A protein and the small-molecule ligand that binds it are described below.
Small molecule (SMILES): CC(=O)N[C@@H]1[C@@H](O)[C@H](O)[C@@H](CO)O[C@H]1O

Sequence of chain 1.B:
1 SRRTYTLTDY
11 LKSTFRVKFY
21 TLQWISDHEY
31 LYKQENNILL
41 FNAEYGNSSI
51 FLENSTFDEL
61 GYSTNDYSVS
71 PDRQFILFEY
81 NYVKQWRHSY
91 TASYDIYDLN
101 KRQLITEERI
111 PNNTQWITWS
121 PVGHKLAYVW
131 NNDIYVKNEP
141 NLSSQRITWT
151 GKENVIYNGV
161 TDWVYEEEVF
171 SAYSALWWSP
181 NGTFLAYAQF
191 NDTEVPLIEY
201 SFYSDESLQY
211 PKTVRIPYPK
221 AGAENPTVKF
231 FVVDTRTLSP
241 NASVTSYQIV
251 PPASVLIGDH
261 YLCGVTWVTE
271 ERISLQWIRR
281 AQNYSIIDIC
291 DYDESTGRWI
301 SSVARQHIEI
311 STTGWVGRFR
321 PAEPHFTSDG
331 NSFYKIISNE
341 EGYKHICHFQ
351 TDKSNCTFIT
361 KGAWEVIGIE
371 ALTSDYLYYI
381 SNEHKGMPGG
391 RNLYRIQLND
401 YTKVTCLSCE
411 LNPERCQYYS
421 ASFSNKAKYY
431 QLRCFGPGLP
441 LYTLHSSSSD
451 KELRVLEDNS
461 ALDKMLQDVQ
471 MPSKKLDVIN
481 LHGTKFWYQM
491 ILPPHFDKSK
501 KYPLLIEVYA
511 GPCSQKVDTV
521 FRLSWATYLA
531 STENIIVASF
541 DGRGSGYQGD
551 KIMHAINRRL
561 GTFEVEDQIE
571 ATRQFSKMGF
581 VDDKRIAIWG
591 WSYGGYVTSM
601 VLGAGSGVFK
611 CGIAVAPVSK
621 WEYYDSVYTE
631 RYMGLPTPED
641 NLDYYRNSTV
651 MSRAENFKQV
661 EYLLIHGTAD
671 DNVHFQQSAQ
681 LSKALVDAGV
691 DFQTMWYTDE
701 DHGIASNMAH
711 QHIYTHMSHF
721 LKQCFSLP

Binding-site contacts:
Ligand atom C1 contacts residue ASN47 of chain 1.B at 1.4 Å.
Ligand atom O7 contacts residue ASN47 of chain 1.B at 3.0 Å (h-bond).
Ligand atom C8 contacts residue LEU40 of chain 1.B at 4.3 Å (hydrophobic).
Ligand atom C5 contacts residue ASN47 of chain 1.B at 3.7 Å.
Ligand atom C7 contacts residue SER48 of chain 1.B at 4.0 Å.
Ligand atom C4 contacts residue ASN47 of chain 1.B at 4.2 Å.
Ligand atom C8 contacts residue SER48 of chain 1.B at 4.2 Å.
Ligand atom C2 contacts residue ASN47 of chain 1.B at 2.4 Å.
Ligand atom O6 contacts residue TYR45 of chain 1.B at 4.3 Å.
Ligand atom C8 contacts residue SER49 of chain 1.B at 3.1 Å.
Ligand atom O7 contacts residue SER48 of chain 1.B at 3.2 Å (h-bond).
Ligand atom C5 contacts residue TYR45 of chain 1.B at 4.3 Å (hydrophobic).
Ligand atom O5 contacts residue ASN47 of chain 1.B at 2.4 Å (h-bond).
Ligand atom N2 contacts residue ASN42 of chain 1.B at 4.0 Å.
Ligand atom C7 contacts residue SER49 of chain 1.B at 4.2 Å.
Ligand atom N2 contacts residue ASN47 of chain 1.B at 2.9 Å (h-bond).
Ligand atom C3 contacts residue ASN47 of chain 1.B at 3.8 Å.
Ligand atom O7 contacts residue SER49 of chain 1.B at 3.8 Å.
Ligand atom C7 contacts residue ASN47 of chain 1.B at 3.3 Å.